Sequence of chain 1.A:
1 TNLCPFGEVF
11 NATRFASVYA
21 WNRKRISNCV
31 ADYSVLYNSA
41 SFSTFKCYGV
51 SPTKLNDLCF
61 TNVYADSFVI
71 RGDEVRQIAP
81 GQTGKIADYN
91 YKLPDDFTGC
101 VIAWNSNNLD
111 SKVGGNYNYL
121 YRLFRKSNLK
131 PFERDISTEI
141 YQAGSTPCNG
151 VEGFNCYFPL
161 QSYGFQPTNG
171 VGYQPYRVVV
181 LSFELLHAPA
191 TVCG

Binding-site contacts:
Ligand atom C7 contacts residue ASN11 of chain 1.A at 3.9 Å.
Ligand atom C7 contacts residue PHE6 of chain 1.A at 4.5 Å (hydrophobic).
Ligand atom C2 contacts residue ASN11 of chain 1.A at 2.5 Å.
Ligand atom C8 contacts residue PHE6 of chain 1.A at 4.2 Å (hydrophobic).
Ligand atom N2 contacts residue ASN11 of chain 1.A at 2.9 Å (h-bond).
Ligand atom O7 contacts residue ASN11 of chain 1.A at 4.4 Å.
Ligand atom C3 contacts residue ASN11 of chain 1.A at 3.8 Å.
Ligand atom C1 contacts residue ASN11 of chain 1.A at 1.4 Å.
Ligand atom C8 contacts residue PHE10 of chain 1.A at 3.6 Å (hydrophobic).
Ligand atom O7 contacts residue VAL35 of chain 1.A at 4.4 Å.
Ligand atom O5 contacts residue ASN11 of chain 1.A at 2.4 Å (h-bond).
Ligand atom C4 contacts residue ASN11 of chain 1.A at 4.2 Å.
Ligand atom C5 contacts residue ASN11 of chain 1.A at 3.7 Å.
Ligand atom O3 contacts residue VAL35 of chain 1.A at 4.3 Å.

This protein binds this small molecule.
Small molecule (SMILES): CC(=O)N[C@@H]1[C@@H](O)[C@H](O)[C@@H](CO)O[C@H]1O